Sequence of chain 1.A:
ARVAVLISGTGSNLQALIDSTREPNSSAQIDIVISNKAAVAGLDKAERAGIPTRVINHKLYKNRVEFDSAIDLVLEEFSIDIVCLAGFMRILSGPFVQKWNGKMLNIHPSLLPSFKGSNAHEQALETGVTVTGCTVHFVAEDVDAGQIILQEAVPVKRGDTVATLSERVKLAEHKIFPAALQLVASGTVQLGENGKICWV

Binding-site contacts:
Ligand atom N7 contacts residue LEU86 of chain 1.A at 3.8 Å.
Ligand atom N11 contacts residue GLU142 of chain 1.A at 3.4 Å (salt-bridge).
Ligand atom N1 contacts residue LEU93 of chain 1.A at 3.0 Å (h-bond).
Ligand atom C13 contacts residue ILE92 of chain 1.A at 3.9 Å (hydrophobic).
Ligand atom C9 contacts residue ILE92 of chain 1.A at 3.8 Å (hydrophobic).
Ligand atom N3 contacts residue ALA141 of chain 1.A at 3.5 Å (h-bond).
Ligand atom C6 contacts residue LEU86 of chain 1.A at 3.6 Å (hydrophobic).
Ligand atom C21 contacts residue ARG91 of chain 1.A at 3.7 Å.
Ligand atom O28 contacts residue ARG91 of chain 1.A at 3.4 Å.
Ligand atom C5 contacts residue LEU93 of chain 1.A at 3.5 Å (hydrophobic).
Ligand atom C5 contacts residue ILE92 of chain 1.A at 3.5 Å (hydrophobic).
Ligand atom N3 contacts residue VAL140 of chain 1.A at 3.6 Å.
Ligand atom C14 contacts residue ILE92 of chain 1.A at 3.8 Å (hydrophobic).
Ligand atom C13 contacts residue SER119 of chain 1.A at 3.8 Å.
Ligand atom C30 contacts residue ASN107 of chain 1.A at 3.7 Å.
Ligand atom O27 contacts residue ARG65 of chain 1.A at 2.6 Å (salt-bridge).
Ligand atom F34 contacts residue SER119 of chain 1.A at 3.8 Å.
Ligand atom N11 contacts residue VAL98 of chain 1.A at 3.6 Å.
Ligand atom C15 contacts residue SER119 of chain 1.A at 3.9 Å.
Ligand atom C32 contacts residue GAR1 of chain 1.B at 3.3 Å.
Ligand atom C12 contacts residue ILE92 of chain 1.A at 3.8 Å (hydrophobic).
Ligand atom C6 contacts residue PHE89 of chain 1.A at 3.9 Å (hydrophobic).
Ligand atom C22 contacts residue MET90 of chain 1.A at 3.1 Å (hydrophobic).
Ligand atom C21 contacts residue MET90 of chain 1.A at 3.2 Å (hydrophobic).
Ligand atom C26 contacts residue ARG65 of chain 1.A at 3.5 Å.
Ligand atom C31 contacts residue GAR1 of chain 1.B at 3.3 Å.
Ligand atom C9 contacts residue LEU93 of chain 1.A at 3.5 Å (hydrophobic).
Ligand atom C29 contacts residue ASN107 of chain 1.A at 3.3 Å.
Ligand atom N11 contacts residue LEU93 of chain 1.A at 3.3 Å (h-bond).
Ligand atom C6 contacts residue ARG91 of chain 1.A at 3.8 Å.
Ligand atom O28 contacts residue ARG65 of chain 1.A at 3.0 Å (salt-bridge).
Ligand atom C23 contacts residue MET90 of chain 1.A at 3.7 Å (hydrophobic).
Ligand atom N1 contacts residue ILE92 of chain 1.A at 3.6 Å.
Ligand atom C5 contacts residue ARG91 of chain 1.A at 3.1 Å.
Ligand atom O28 contacts residue MET90 of chain 1.A at 3.9 Å.
Ligand atom O25 contacts residue MET90 of chain 1.A at 3.7 Å.
Ligand atom O28 contacts residue ILE92 of chain 1.A at 3.1 Å (h-bond).
Ligand atom N19 contacts residue MET90 of chain 1.A at 3.5 Å (h-bond).
Ligand atom C4 contacts residue VAL140 of chain 1.A at 3.7 Å (hydrophobic).
Ligand atom N11 contacts residue ALA141 of chain 1.A at 3.6 Å (h-bond).

A protein and the small-molecule ligand that binds it are described below.
Small molecule (SMILES): Nc1nc2ccn(CCCCc3ccc(C(=O)N[C@@H](CCC(=O)O)C(=O)O)c(F)c3)c2c(=O)[nH]1